Sequence of chain 3.PA:
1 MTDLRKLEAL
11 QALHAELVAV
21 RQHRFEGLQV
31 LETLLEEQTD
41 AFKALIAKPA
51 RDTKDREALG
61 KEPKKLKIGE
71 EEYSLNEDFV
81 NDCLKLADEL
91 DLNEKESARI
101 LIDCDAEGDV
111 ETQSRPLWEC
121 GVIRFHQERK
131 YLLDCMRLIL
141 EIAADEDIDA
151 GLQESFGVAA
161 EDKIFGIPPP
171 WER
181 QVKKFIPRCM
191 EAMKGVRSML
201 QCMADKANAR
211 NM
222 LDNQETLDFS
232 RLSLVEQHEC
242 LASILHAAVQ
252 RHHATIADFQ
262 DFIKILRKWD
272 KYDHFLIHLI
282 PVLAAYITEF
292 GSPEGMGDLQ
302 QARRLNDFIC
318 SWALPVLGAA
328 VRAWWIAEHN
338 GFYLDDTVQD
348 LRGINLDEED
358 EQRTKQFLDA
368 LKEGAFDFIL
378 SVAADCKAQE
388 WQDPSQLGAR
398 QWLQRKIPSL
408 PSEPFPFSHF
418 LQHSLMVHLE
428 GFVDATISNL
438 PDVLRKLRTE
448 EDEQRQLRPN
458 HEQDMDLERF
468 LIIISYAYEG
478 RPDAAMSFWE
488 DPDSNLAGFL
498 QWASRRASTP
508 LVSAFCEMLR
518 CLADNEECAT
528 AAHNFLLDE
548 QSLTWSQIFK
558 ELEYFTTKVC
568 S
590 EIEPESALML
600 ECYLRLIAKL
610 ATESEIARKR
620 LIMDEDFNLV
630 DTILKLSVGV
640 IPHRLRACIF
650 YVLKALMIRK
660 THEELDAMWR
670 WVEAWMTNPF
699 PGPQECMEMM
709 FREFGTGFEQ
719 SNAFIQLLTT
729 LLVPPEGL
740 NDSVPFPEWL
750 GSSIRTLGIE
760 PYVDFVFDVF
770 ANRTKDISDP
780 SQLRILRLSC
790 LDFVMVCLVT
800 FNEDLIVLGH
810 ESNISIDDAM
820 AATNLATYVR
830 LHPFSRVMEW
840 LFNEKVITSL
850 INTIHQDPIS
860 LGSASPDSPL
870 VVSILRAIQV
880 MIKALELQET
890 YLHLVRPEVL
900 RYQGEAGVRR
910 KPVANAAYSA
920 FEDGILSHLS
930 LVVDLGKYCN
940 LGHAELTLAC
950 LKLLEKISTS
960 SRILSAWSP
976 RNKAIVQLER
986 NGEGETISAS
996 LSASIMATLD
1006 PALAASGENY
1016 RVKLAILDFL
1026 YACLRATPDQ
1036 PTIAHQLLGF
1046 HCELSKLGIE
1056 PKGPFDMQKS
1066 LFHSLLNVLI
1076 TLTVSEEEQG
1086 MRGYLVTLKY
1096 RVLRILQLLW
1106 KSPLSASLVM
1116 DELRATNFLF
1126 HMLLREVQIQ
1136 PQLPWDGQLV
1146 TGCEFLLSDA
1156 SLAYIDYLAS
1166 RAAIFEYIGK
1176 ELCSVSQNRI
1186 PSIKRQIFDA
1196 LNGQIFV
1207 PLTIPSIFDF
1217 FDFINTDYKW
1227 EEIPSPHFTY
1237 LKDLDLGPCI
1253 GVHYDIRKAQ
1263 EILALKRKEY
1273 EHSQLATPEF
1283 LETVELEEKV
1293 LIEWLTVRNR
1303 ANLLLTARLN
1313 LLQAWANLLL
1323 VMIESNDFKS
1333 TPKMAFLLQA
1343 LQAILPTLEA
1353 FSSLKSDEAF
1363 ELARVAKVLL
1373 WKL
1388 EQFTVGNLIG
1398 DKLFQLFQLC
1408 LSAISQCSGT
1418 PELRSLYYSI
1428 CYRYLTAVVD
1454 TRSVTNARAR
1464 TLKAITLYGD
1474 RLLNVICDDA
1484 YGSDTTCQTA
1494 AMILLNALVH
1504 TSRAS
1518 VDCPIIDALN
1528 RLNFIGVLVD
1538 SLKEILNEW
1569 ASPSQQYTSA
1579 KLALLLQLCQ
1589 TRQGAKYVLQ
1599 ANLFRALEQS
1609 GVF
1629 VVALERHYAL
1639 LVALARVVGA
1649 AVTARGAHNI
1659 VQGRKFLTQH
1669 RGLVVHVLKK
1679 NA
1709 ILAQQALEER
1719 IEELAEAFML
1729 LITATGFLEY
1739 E

This small molecule binds to this protein.
Small molecule (SMILES): N[C@@H](Cc1ccccc1)C(=O)NCC=O

Binding-site contacts:
Ligand atom CB contacts residue GLY495 of chain 3.PA at 3.9 Å.
Ligand atom CE1 contacts residue PHE496 of chain 3.PA at 3.6 Å (hydrophobic).
Ligand atom CE1 contacts residue ILE434 of chain 3.PA at 3.9 Å (hydrophobic).
Ligand atom O contacts residue ARG442 of chain 3.PA at 4.3 Å.
Ligand atom CA contacts residue ARG442 of chain 3.PA at 3.6 Å.
Ligand atom CG contacts residue PHE496 of chain 3.PA at 4.0 Å (hydrophobic).
Ligand atom CA contacts residue ASN492 of chain 3.PA at 3.3 Å.
Ligand atom CB contacts residue ASN492 of chain 3.PA at 3.8 Å.
Ligand atom CD1 contacts residue ASN492 of chain 3.PA at 3.9 Å.
Ligand atom N contacts residue SER491 of chain 3.PA at 4.1 Å.
Ligand atom O contacts residue ASN492 of chain 3.PA at 4.2 Å.
Ligand atom CD2 contacts residue ARG442 of chain 3.PA at 3.5 Å.
Ligand atom CD1 contacts residue PHE496 of chain 3.PA at 3.7 Å (hydrophobic).
Ligand atom CZ contacts residue PHE496 of chain 3.PA at 3.9 Å (hydrophobic).
Ligand atom CB contacts residue PHE496 of chain 3.PA at 3.9 Å (hydrophobic).
Ligand atom CE2 contacts residue PRO438 of chain 3.PA at 3.7 Å (hydrophobic).
Ligand atom CE1 contacts residue PRO438 of chain 3.PA at 3.8 Å (hydrophobic).
Ligand atom CD2 contacts residue PRO438 of chain 3.PA at 4.4 Å (hydrophobic).
Ligand atom N contacts residue ARG442 of chain 3.PA at 4.2 Å.
Ligand atom N contacts residue ASN492 of chain 3.PA at 3.3 Å (h-bond).
Ligand atom CG contacts residue GLY495 of chain 3.PA at 4.4 Å.
Ligand atom CZ contacts residue PRO438 of chain 3.PA at 3.4 Å (hydrophobic).
Ligand atom C contacts residue ASN492 of chain 3.PA at 4.0 Å.
Ligand atom CE2 contacts residue ARG442 of chain 3.PA at 3.6 Å.
Ligand atom O contacts residue PRO438 of chain 3.PA at 4.0 Å.
Ligand atom C contacts residue ARG442 of chain 3.PA at 4.4 Å.
Ligand atom CD1 contacts residue ILE434 of chain 3.PA at 4.1 Å (hydrophobic).
Ligand atom CG contacts residue ASN492 of chain 3.PA at 4.3 Å.
Ligand atom CD1 contacts residue PRO438 of chain 3.PA at 4.4 Å (hydrophobic).